Sequence of chain 1.A:
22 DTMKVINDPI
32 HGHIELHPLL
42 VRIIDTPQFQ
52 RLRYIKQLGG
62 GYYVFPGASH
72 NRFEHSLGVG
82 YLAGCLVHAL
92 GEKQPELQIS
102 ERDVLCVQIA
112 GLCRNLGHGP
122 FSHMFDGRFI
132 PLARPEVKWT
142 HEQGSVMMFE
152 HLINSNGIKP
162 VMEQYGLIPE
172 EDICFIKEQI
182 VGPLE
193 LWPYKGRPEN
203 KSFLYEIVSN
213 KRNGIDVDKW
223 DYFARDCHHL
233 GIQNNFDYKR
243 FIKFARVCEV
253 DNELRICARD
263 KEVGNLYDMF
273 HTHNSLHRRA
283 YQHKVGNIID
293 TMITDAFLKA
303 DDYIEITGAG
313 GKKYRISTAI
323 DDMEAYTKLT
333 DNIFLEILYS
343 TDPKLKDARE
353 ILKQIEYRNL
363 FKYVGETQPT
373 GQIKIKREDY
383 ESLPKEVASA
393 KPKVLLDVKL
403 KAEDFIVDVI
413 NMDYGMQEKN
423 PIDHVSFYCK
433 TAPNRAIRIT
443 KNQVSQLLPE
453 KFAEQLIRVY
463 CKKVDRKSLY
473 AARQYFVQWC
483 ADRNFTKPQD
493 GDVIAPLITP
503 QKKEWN

Sequence of chain 1.C:
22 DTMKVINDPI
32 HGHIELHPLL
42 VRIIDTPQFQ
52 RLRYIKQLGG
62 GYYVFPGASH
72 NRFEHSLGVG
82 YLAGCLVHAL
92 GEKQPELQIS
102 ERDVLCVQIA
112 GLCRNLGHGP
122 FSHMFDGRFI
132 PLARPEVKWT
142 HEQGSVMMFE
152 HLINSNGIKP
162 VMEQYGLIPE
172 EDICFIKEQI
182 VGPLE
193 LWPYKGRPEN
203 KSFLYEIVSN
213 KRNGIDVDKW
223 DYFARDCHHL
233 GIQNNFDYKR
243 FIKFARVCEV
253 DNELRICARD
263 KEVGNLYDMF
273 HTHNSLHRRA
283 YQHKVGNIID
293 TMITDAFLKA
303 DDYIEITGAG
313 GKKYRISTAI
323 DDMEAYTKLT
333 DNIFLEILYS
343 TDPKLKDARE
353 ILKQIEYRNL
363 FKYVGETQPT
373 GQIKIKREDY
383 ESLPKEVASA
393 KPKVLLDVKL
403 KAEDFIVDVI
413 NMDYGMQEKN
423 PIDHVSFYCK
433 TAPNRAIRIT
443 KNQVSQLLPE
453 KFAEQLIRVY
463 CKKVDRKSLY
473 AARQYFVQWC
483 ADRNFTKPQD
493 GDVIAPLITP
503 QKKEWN

Sequence of chain 1.B:
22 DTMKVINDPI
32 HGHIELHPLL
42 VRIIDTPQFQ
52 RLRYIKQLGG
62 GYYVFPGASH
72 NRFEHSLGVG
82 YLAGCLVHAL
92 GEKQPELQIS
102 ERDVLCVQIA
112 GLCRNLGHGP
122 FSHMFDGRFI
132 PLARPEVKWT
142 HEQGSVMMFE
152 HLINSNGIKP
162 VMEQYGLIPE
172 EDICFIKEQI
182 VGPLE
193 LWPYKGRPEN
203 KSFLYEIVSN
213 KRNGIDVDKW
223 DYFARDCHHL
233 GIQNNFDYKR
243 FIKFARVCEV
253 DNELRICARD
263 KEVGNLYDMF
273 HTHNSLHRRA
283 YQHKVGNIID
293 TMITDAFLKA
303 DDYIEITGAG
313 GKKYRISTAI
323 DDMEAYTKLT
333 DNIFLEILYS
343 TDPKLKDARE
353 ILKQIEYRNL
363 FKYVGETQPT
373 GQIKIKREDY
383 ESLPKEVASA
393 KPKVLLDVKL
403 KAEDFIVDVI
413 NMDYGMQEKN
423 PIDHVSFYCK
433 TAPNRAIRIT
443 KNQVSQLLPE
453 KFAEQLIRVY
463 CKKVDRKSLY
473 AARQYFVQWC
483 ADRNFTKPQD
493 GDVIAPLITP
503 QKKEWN

This small molecule binds to this protein.
Small molecule (SMILES): Nc1nc2c(ncn2[C@H]2C[C@H](O)[C@@H](CO[P](=O)(O)O[P](=O)(O)OP(=O)(O)O)O2)c(=O)[nH]1

Binding-site contacts:
Ligand atom O1B contacts residue VAL287 of chain 1.C at 3.0 Å.
Ligand atom O1G contacts residue DGT1 of chain 1.V at 2.9 Å (h-bond).
Ligand atom N2 contacts residue ASP239 of chain 1.A at 3.5 Å (salt-bridge).
Ligand atom N3 contacts residue ASN28 of chain 1.B at 2.7 Å (h-bond).
Ligand atom O3B contacts residue LYS286 of chain 1.C at 2.6 Å (salt-bridge).
Ligand atom C4 contacts residue ARG242 of chain 1.A at 3.0 Å.
Ligand atom O1B contacts residue DGT1 of chain 1.V at 3.0 Å (h-bond).
Ligand atom O4' contacts residue ASN28 of chain 1.B at 3.5 Å.
Ligand atom O4' contacts residue ARG242 of chain 1.A at 2.8 Å (salt-bridge).
Ligand atom PA contacts residue HIS285 of chain 1.C at 3.5 Å.
Ligand atom C5 contacts residue ARG242 of chain 1.A at 3.0 Å.
Ligand atom O6 contacts residue ASN267 of chain 1.A at 2.5 Å (h-bond).
Ligand atom O3' contacts residue DGT1 of chain 1.V at 3.5 Å (h-bond).
Ligand atom O3G contacts residue LYS432 of chain 1.A at 3.2 Å (salt-bridge).
Ligand atom O1G contacts residue LYS432 of chain 1.A at 3.2 Å (salt-bridge).
Ligand atom PG contacts residue DGT1 of chain 1.V at 3.3 Å.
Ligand atom C1' contacts residue ARG242 of chain 1.A at 3.5 Å.
Ligand atom N7 contacts residue ARG242 of chain 1.A at 2.9 Å (salt-bridge).
Ligand atom C6 contacts residue ARG242 of chain 1.A at 3.3 Å.
Ligand atom O3' contacts residue ASN28 of chain 1.B at 3.1 Å (h-bond).
Ligand atom O3G contacts residue DGT1 of chain 1.V at 3.0 Å (h-bond).
Ligand atom N2 contacts residue ASN28 of chain 1.B at 2.9 Å (h-bond).
Ligand atom C2 contacts residue ASN28 of chain 1.B at 3.2 Å.
Ligand atom O3A contacts residue DGT1 of chain 1.V at 3.4 Å (h-bond).
Ligand atom O1A contacts residue HIS285 of chain 1.C at 2.8 Å (h-bond).
Ligand atom O1A contacts residue LYS263 of chain 1.A at 3.3 Å (salt-bridge).
Ligand atom N9 contacts residue ARG242 of chain 1.A at 3.0 Å (salt-bridge).
Ligand atom O2B contacts residue DGT1 of chain 1.V at 3.2 Å (h-bond).
Ligand atom O3' contacts residue VAL65 of chain 1.C at 3.1 Å (h-bond).
Ligand atom O5' contacts residue DGT1 of chain 1.V at 2.8 Å (h-bond).
Ligand atom C2' contacts residue PHE66 of chain 1.C at 3.5 Å (hydrophobic).
Ligand atom C6 contacts residue ASN267 of chain 1.A at 3.5 Å.
Ligand atom O3G contacts residue LYS286 of chain 1.C at 3.2 Å.
Ligand atom O2G contacts residue ARG261 of chain 1.A at 3.2 Å (salt-bridge).
Ligand atom C8 contacts residue ARG242 of chain 1.A at 3.0 Å.
Ligand atom N3 contacts residue ARG242 of chain 1.A at 3.4 Å (salt-bridge).
Ligand atom N1 contacts residue ARG242 of chain 1.A at 3.4 Å.
Ligand atom O3B contacts residue DGT1 of chain 1.V at 3.4 Å (h-bond).
Ligand atom O3A contacts residue HIS285 of chain 1.C at 3.2 Å (h-bond).
Ligand atom C3' contacts residue DGT1 of chain 1.V at 3.0 Å.